Binding-site contacts:
Ligand atom O4 contacts residue MET145 of chain 1.A at 3.5 Å.
Ligand atom N4 contacts residue GLU127 of chain 1.A at 3.1 Å (salt-bridge).
Ligand atom C51 contacts residue MET72 of chain 1.A at 3.8 Å (hydrophobic).
Ligand atom C34 contacts residue GLU11 of chain 1.A at 3.5 Å.
Ligand atom C33 contacts residue MET145 of chain 1.A at 3.4 Å (hydrophobic).
Ligand atom C51 contacts residue PHE12 of chain 1.A at 4.0 Å (hydrophobic).
Ligand atom C1 contacts residue MET124 of chain 1.A at 3.9 Å (hydrophobic).
Ligand atom C15 contacts residue ALA128 of chain 1.A at 3.6 Å (hydrophobic).
Ligand atom C53 contacts residue MET72 of chain 1.A at 3.5 Å (hydrophobic).
Ligand atom C52 contacts residue GLU11 of chain 1.A at 3.5 Å.
Ligand atom C13 contacts residue LEU105 of chain 1.A at 3.4 Å (hydrophobic).
Ligand atom C12 contacts residue MET124 of chain 1.A at 3.9 Å (hydrophobic).
Ligand atom C43 contacts residue MET72 of chain 1.A at 3.1 Å (hydrophobic).
Ligand atom N8 contacts residue MET144 of chain 1.A at 3.0 Å (h-bond).
Ligand atom C15 contacts residue MET124 of chain 1.A at 3.7 Å (hydrophobic).
Ligand atom C44 contacts residue MET72 of chain 1.A at 3.8 Å (hydrophobic).
Ligand atom C34 contacts residue MET145 of chain 1.A at 3.8 Å (hydrophobic).
Ligand atom C35 contacts residue GLU11 of chain 1.A at 2.9 Å.
Ligand atom C31 contacts residue GLU11 of chain 1.A at 3.7 Å.
Ligand atom C36 contacts residue MET144 of chain 1.A at 4.0 Å (hydrophobic).
Ligand atom C53 contacts residue ALA15 of chain 1.A at 3.7 Å (hydrophobic).
Ligand atom C31 contacts residue MET144 of chain 1.A at 3.7 Å (hydrophobic).
Ligand atom C16 contacts residue MET144 of chain 1.A at 3.4 Å (hydrophobic).
Ligand atom C22 contacts residue MET124 of chain 1.A at 3.5 Å (hydrophobic).
Ligand atom C9 contacts residue MET144 of chain 1.A at 3.7 Å (hydrophobic).
Ligand atom C3 contacts residue GLU11 of chain 1.A at 3.8 Å.
Ligand atom C5 contacts residue GLU11 of chain 1.A at 3.2 Å.
Ligand atom C21 contacts residue MET124 of chain 1.A at 3.9 Å (hydrophobic).
Ligand atom C16 contacts residue MET124 of chain 1.A at 3.8 Å (hydrophobic).
Ligand atom O3 contacts residue MET145 of chain 1.A at 3.2 Å (h-bond).
Ligand atom C36 contacts residue GLU11 of chain 1.A at 3.0 Å.
Ligand atom C2 contacts residue MET144 of chain 1.A at 4.0 Å (hydrophobic).
Ligand atom C41 contacts residue PHE12 of chain 1.A at 3.9 Å (hydrophobic).
Ligand atom C26 contacts residue MET144 of chain 1.A at 3.4 Å (hydrophobic).
Ligand atom C32 contacts residue MET145 of chain 1.A at 3.3 Å (hydrophobic).
Ligand atom C6 contacts residue GLU127 of chain 1.A at 4.0 Å.
Ligand atom C15 contacts residue MET144 of chain 1.A at 3.9 Å (hydrophobic).
Ligand atom C7 contacts residue MET144 of chain 1.A at 3.9 Å (hydrophobic).
Ligand atom C54 contacts residue MET72 of chain 1.A at 3.9 Å (hydrophobic).
Ligand atom C35 contacts residue MET144 of chain 1.A at 3.7 Å (hydrophobic).

The protein below binds the small molecule below.
Small molecule (SMILES): CCCCOc1ccc([C@@H](C)NCCCNCCC(c2ccccc2)c2ccccc2)cc1OCCCC

Sequence of chain 1.A:
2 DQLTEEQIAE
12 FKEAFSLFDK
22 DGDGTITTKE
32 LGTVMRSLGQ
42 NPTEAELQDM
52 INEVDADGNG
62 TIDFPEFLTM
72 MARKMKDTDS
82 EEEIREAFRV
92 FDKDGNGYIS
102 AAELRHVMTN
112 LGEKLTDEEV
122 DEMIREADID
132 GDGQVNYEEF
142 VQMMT